Binding-site contacts:
Ligand atom C4 contacts residue HEM1 of chain 1.H at 4.4 Å.
Ligand atom C1 contacts residue HEM1 of chain 1.H at 3.5 Å.
Ligand atom C1 contacts residue PHE35 of chain 1.B at 3.8 Å (hydrophobic).
Ligand atom CL9 contacts residue LEU100 of chain 1.B at 4.2 Å.
Ligand atom C3 contacts residue VAL59 of chain 1.B at 3.4 Å (hydrophobic).
Ligand atom C2 contacts residue VAL59 of chain 1.B at 3.5 Å (hydrophobic).
Ligand atom C3 contacts residue HEM1 of chain 1.H at 3.3 Å.
Ligand atom C4 contacts residue PHE35 of chain 1.B at 4.0 Å (hydrophobic).
Ligand atom C1 contacts residue VAL59 of chain 1.B at 3.6 Å (hydrophobic).
Ligand atom C1 contacts residue HIS55 of chain 1.B at 4.1 Å.
Ligand atom C5 contacts residue THR56 of chain 1.B at 4.2 Å.
Ligand atom C6 contacts residue VAL59 of chain 1.B at 3.7 Å (hydrophobic).
Ligand atom CL9 contacts residue PHE21 of chain 1.B at 3.6 Å.
Ligand atom C6 contacts residue PHE21 of chain 1.B at 3.6 Å (hydrophobic).
Ligand atom C3 contacts residue PHE21 of chain 1.B at 4.5 Å (hydrophobic).
Ligand atom O7 contacts residue VAL59 of chain 1.B at 4.4 Å.
Ligand atom C4 contacts residue PHE21 of chain 1.B at 3.5 Å (hydrophobic).
Ligand atom O7 contacts residue HEM1 of chain 1.H at 2.7 Å (h-bond).
Ligand atom O7 contacts residue PHE35 of chain 1.B at 4.4 Å.
Ligand atom C3 contacts residue PHE35 of chain 1.B at 3.4 Å (hydrophobic).
Ligand atom O7 contacts residue TYR38 of chain 1.B at 3.9 Å.
Ligand atom O7 contacts residue THR56 of chain 1.B at 4.3 Å.
Ligand atom C2 contacts residue HEM1 of chain 1.H at 3.3 Å.
Ligand atom C4 contacts residue VAL59 of chain 1.B at 3.4 Å (hydrophobic).
Ligand atom O7 contacts residue HIS55 of chain 1.B at 3.0 Å.
Ligand atom C6 contacts residue PHE35 of chain 1.B at 4.4 Å (hydrophobic).
Ligand atom CL9 contacts residue VAL59 of chain 1.B at 3.7 Å.
Ligand atom C6 contacts residue THR56 of chain 1.B at 3.7 Å.
Ligand atom C1 contacts residue PHE21 of chain 1.B at 4.4 Å (hydrophobic).
Ligand atom CL9 contacts residue HEM1 of chain 1.H at 3.9 Å.
Ligand atom C2 contacts residue PHE35 of chain 1.B at 3.2 Å (hydrophobic).
Ligand atom C6 contacts residue HIS55 of chain 1.B at 4.1 Å.
Ligand atom C5 contacts residue VAL59 of chain 1.B at 3.5 Å (hydrophobic).
Ligand atom C5 contacts residue PHE21 of chain 1.B at 3.4 Å (hydrophobic).

Sequence of chain 1.B:
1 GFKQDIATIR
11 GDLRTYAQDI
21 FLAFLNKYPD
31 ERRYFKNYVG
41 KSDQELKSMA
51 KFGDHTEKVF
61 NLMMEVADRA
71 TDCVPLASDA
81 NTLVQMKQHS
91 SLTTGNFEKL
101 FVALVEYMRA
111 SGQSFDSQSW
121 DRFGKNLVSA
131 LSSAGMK

The protein below binds the small molecule below.
Small molecule (SMILES): Oc1ccc(Cl)cc1